A small-molecule ligand and the protein it binds are described below.
Small molecule (SMILES): OC[C@H]1O[C@H](O)[C@@H](O)[C@@H](O)[C@@H]1O

Sequence of chain 1.C:
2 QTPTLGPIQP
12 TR

Sequence of chain 1.A:
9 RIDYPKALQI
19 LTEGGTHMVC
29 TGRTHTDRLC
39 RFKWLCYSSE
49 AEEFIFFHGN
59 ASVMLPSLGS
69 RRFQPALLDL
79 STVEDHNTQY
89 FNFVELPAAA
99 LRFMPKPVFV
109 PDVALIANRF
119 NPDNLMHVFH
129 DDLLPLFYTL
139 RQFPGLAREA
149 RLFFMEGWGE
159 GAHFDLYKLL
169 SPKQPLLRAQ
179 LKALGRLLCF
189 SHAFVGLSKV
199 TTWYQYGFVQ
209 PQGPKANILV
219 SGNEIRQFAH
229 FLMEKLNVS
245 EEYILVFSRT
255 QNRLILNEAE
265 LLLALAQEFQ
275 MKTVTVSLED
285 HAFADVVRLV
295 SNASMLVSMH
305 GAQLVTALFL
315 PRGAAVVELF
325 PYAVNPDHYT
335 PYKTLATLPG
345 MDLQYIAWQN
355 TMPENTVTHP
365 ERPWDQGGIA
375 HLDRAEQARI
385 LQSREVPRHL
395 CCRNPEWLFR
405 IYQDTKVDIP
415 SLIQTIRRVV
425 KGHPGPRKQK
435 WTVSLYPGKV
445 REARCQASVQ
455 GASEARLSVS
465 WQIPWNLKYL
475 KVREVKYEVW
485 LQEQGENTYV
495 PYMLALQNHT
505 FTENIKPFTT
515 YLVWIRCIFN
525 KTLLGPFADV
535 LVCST

Binding-site contacts:
Ligand atom O3 contacts residue ASN122 of chain 1.A at 3.5 Å (h-bond).
Ligand atom C2 contacts residue THR3 of chain 1.C at 2.3 Å.
Ligand atom O3 contacts residue TRS1 of chain 1.H at 3.2 Å (h-bond).
Ligand atom C3 contacts residue HIS125 of chain 1.A at 3.7 Å.
Ligand atom C3 contacts residue THR3 of chain 1.C at 2.8 Å.
Ligand atom C6 contacts residue TYR204 of chain 1.A at 3.7 Å (hydrophobic).
Ligand atom O6 contacts residue GLN210 of chain 1.A at 3.8 Å.
Ligand atom C1 contacts residue THR3 of chain 1.C at 1.4 Å.
Ligand atom C2 contacts residue ACE1 of chain 1.C at 3.6 Å.
Ligand atom O3 contacts residue UDP1 of chain 1.G at 3.8 Å.
Ligand atom C4 contacts residue THR3 of chain 1.C at 3.4 Å.
Ligand atom O4 contacts residue THR3 of chain 1.C at 4.3 Å.
Ligand atom C4 contacts residue HIS125 of chain 1.A at 3.5 Å.
Ligand atom C5 contacts residue CYS395 of chain 1.A at 4.2 Å (hydrophobic).
Ligand atom O4 contacts residue TYR204 of chain 1.A at 4.4 Å.
Ligand atom O3 contacts residue THR3 of chain 1.C at 4.2 Å.
Ligand atom C6 contacts residue THR3 of chain 1.C at 4.2 Å.
Ligand atom C1 contacts residue CYS396 of chain 1.A at 4.1 Å (hydrophobic).
Ligand atom O5 contacts residue CYS396 of chain 1.A at 3.8 Å.
Ligand atom C5 contacts residue THR3 of chain 1.C at 2.8 Å.
Ligand atom O4 contacts residue HIS125 of chain 1.A at 2.8 Å (h-bond).
Ligand atom O5 contacts residue THR3 of chain 1.C at 2.4 Å (h-bond).
Ligand atom C3 contacts residue ACE1 of chain 1.C at 4.1 Å.
Ligand atom O3 contacts residue ACE1 of chain 1.C at 4.3 Å.
Ligand atom O6 contacts residue CYS395 of chain 1.A at 4.0 Å.
Ligand atom O3 contacts residue HIS125 of chain 1.A at 4.4 Å.
Ligand atom O4 contacts residue TRS1 of chain 1.H at 2.8 Å (h-bond).
Ligand atom O6 contacts residue TYR204 of chain 1.A at 4.1 Å.
Ligand atom C3 contacts residue ASN122 of chain 1.A at 4.4 Å.
Ligand atom C4 contacts residue TRS1 of chain 1.H at 3.5 Å.
Ligand atom C6 contacts residue CYS395 of chain 1.A at 3.5 Å (hydrophobic).
Ligand atom O2 contacts residue THR3 of chain 1.C at 3.6 Å.
Ligand atom C3 contacts residue ASN119 of chain 1.A at 4.2 Å.
Ligand atom C5 contacts residue HIS125 of chain 1.A at 3.7 Å.
Ligand atom C1 contacts residue ACE1 of chain 1.C at 4.3 Å.
Ligand atom O5 contacts residue CYS395 of chain 1.A at 3.7 Å.
Ligand atom C3 contacts residue TRS1 of chain 1.H at 3.9 Å.